Sequence of chain 1.A:
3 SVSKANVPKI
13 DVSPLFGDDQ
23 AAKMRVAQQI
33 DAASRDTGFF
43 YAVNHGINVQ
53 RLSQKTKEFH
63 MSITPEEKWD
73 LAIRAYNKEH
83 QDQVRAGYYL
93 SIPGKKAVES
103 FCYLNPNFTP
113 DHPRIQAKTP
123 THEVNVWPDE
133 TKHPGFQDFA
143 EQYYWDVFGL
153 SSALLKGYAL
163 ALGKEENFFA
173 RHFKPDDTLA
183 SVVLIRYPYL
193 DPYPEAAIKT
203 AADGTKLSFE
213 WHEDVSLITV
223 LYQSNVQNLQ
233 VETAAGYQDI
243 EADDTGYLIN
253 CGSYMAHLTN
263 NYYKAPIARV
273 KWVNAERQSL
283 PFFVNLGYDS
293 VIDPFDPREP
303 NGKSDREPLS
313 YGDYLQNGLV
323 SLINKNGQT

Binding-site contacts:
Ligand atom C7 contacts residue LEU324 of chain 1.A at 3.9 Å (hydrophobic).
Ligand atom C31 contacts residue TYR189 of chain 1.A at 3.6 Å (hydrophobic).
Ligand atom C1 contacts residue SER183 of chain 1.A at 3.7 Å.
Ligand atom C33 contacts residue LEU223 of chain 1.A at 3.5 Å (hydrophobic).
Ligand atom C37 contacts residue VAL272 of chain 1.A at 3.2 Å (hydrophobic).
Ligand atom C1 contacts residue ARG87 of chain 1.A at 3.5 Å.
Ligand atom C16 contacts residue FE1 of chain 1.I at 3.4 Å.
Ligand atom C37 contacts residue LEU231 of chain 1.A at 3.8 Å (hydrophobic).
Ligand atom O42 contacts residue SER281 of chain 1.A at 2.8 Å (h-bond).
Ligand atom O19 contacts residue SER183 of chain 1.A at 2.7 Å (h-bond).
Ligand atom C2 contacts residue CYS104 of chain 1.A at 3.9 Å (hydrophobic).
Ligand atom S17 contacts residue PHE285 of chain 1.A at 3.8 Å.
Ligand atom O15 contacts residue LEU324 of chain 1.A at 3.8 Å.
Ligand atom O18 contacts residue ILE187 of chain 1.A at 4.0 Å.
Ligand atom O42 contacts residue ILE187 of chain 1.A at 3.9 Å.
Ligand atom C30 contacts residue ILE187 of chain 1.A at 3.8 Å (hydrophobic).
Ligand atom N14 contacts residue CYS104 of chain 1.A at 3.8 Å.
Ligand atom S17 contacts residue FE1 of chain 1.I at 2.3 Å.
Ligand atom C33 contacts residue GLN225 of chain 1.A at 3.4 Å.
Ligand atom O42 contacts residue GLN225 of chain 1.A at 3.8 Å.
Ligand atom O43 contacts residue TYR189 of chain 1.A at 2.6 Å (h-bond).
Ligand atom O15 contacts residue THR331 of chain 1.A at 3.9 Å.
Ligand atom O20 contacts residue ARG87 of chain 1.A at 2.8 Å (salt-bridge).
Ligand atom S17 contacts residue HIS214 of chain 1.A at 3.3 Å (h-bond).
Ligand atom O18 contacts residue PRO283 of chain 1.A at 3.6 Å.
Ligand atom O18 contacts residue PHE285 of chain 1.A at 3.4 Å.
Ligand atom O42 contacts residue TYR189 of chain 1.A at 3.5 Å.
Ligand atom C31 contacts residue SER281 of chain 1.A at 3.8 Å.
Ligand atom O19 contacts residue ARG87 of chain 1.A at 2.8 Å (salt-bridge).
Ligand atom C1 contacts residue CYS104 of chain 1.A at 3.8 Å (hydrophobic).
Ligand atom C31 contacts residue ILE187 of chain 1.A at 3.7 Å (hydrophobic).
Ligand atom N11 contacts residue PHE285 of chain 1.A at 3.6 Å.
Ligand atom C10 contacts residue LEU324 of chain 1.A at 3.7 Å (hydrophobic).
Ligand atom N14 contacts residue TYR91 of chain 1.A at 3.0 Å (h-bond).
Ligand atom C16 contacts residue PHE211 of chain 1.A at 3.8 Å (hydrophobic).
Ligand atom C33 contacts residue SER281 of chain 1.A at 3.3 Å.
Ligand atom C16 contacts residue HIS214 of chain 1.A at 3.4 Å.
Ligand atom O20 contacts residue LEU321 of chain 1.A at 3.8 Å.
Ligand atom C4 contacts residue PHE285 of chain 1.A at 4.0 Å (hydrophobic).
Ligand atom S17 contacts residue ASP216 of chain 1.A at 3.1 Å (salt-bridge).

A protein and the small-molecule ligand that binds it are described below.
Small molecule (SMILES): CC(C)[C@@H](NC(=O)[C@H](CS)NC(=O)CCC[C@H](N)C(=O)O)C(=O)O